Binding-site contacts:
Ligand atom O6 contacts residue ASP211 of chain 1.N at 3.0 Å (salt-bridge).
Ligand atom O5 contacts residue SER248 of chain 1.N at 4.3 Å.
Ligand atom C8 contacts residue SER251 of chain 1.N at 3.8 Å.
Ligand atom O5 contacts residue PHE208 of chain 1.N at 3.8 Å.
Ligand atom C7 contacts residue SER251 of chain 1.N at 3.8 Å.
Ligand atom C1 contacts residue ASN252 of chain 1.N at 1.4 Å.
Ligand atom C6 contacts residue ASP211 of chain 1.N at 3.7 Å.
Ligand atom C6 contacts residue PHE208 of chain 1.N at 4.2 Å (hydrophobic).
Ligand atom C4 contacts residue SER248 of chain 1.N at 4.3 Å.
Ligand atom N2 contacts residue SER251 of chain 1.N at 4.2 Å.
Ligand atom C4 contacts residue ASN252 of chain 1.N at 4.2 Å.
Ligand atom C7 contacts residue ASN252 of chain 1.N at 4.0 Å.
Ligand atom O5 contacts residue ASN252 of chain 1.N at 2.4 Å (h-bond).
Ligand atom O6 contacts residue PHE208 of chain 1.N at 3.5 Å.
Ligand atom C3 contacts residue ASN252 of chain 1.N at 3.8 Å.
Ligand atom C5 contacts residue ASN252 of chain 1.N at 3.7 Å.
Ligand atom N2 contacts residue ASN252 of chain 1.N at 3.0 Å (h-bond).
Ligand atom O6 contacts residue LYS247 of chain 1.N at 4.0 Å.
Ligand atom O7 contacts residue SER251 of chain 1.N at 3.2 Å.
Ligand atom O6 contacts residue SER207 of chain 1.N at 3.3 Å (h-bond).
Ligand atom C2 contacts residue ASN252 of chain 1.N at 2.5 Å.

The protein below binds the small molecule below.
Small molecule (SMILES): CC(=O)N[C@H]1[C@H](O[C@H]2[C@H](O)[C@@H](NC(C)=O)CO[C@@H]2CO)O[C@H](CO)[C@@H](O)[C@@H]1O

Sequence of chain 1.N:
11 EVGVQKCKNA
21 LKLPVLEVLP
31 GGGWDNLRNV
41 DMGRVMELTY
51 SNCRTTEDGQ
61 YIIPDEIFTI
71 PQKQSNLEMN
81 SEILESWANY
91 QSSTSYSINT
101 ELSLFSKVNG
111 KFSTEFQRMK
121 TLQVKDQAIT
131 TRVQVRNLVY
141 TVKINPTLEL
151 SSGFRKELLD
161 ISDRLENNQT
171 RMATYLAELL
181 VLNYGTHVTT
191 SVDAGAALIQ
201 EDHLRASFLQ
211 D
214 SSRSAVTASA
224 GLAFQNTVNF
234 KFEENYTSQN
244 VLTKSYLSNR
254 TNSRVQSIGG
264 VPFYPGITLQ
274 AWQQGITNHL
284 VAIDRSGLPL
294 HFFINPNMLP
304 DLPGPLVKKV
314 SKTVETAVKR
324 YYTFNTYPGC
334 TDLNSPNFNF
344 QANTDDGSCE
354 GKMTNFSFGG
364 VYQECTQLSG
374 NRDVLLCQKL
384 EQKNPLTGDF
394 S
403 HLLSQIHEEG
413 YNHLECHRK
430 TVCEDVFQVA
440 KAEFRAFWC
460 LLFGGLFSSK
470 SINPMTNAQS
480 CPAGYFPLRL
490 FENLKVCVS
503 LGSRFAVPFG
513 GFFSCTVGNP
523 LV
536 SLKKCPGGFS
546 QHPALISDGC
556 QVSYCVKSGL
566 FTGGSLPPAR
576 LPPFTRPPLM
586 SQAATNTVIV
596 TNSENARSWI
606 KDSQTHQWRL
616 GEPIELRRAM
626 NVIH